Binding-site contacts:
Ligand atom O7 contacts residue ASN64 of chain 4.B at 3.7 Å.
Ligand atom O3 contacts residue TRP359 of chain 4.B at 4.2 Å.
Ligand atom C8 contacts residue TRP359 of chain 4.B at 3.6 Å (hydrophobic).
Ligand atom O5 contacts residue ASN64 of chain 4.B at 2.4 Å (h-bond).
Ligand atom C2 contacts residue TRP359 of chain 4.B at 4.1 Å (hydrophobic).
Ligand atom O7 contacts residue TRP359 of chain 4.B at 4.0 Å.
Ligand atom C7 contacts residue TRP359 of chain 4.B at 4.1 Å (hydrophobic).
Ligand atom C1 contacts residue TRP359 of chain 4.B at 3.9 Å (hydrophobic).
Ligand atom C2 contacts residue ASN64 of chain 4.B at 2.4 Å.
Ligand atom C7 contacts residue ASN64 of chain 4.B at 3.4 Å.
Ligand atom C3 contacts residue ASN64 of chain 4.B at 3.7 Å.
Ligand atom N2 contacts residue ASN64 of chain 4.B at 2.8 Å (h-bond).
Ligand atom C3 contacts residue TRP359 of chain 4.B at 3.7 Å (hydrophobic).
Ligand atom C4 contacts residue TRP359 of chain 4.B at 4.4 Å (hydrophobic).
Ligand atom C4 contacts residue ASN64 of chain 4.B at 4.2 Å.
Ligand atom C5 contacts residue ASN64 of chain 4.B at 3.7 Å.
Ligand atom N2 contacts residue TRP359 of chain 4.B at 3.4 Å (h-bond).
Ligand atom O4 contacts residue TRP359 of chain 4.B at 4.2 Å.
Ligand atom C1 contacts residue ASN64 of chain 4.B at 1.4 Å.
Ligand atom C5 contacts residue TRP359 of chain 4.B at 4.1 Å (hydrophobic).

Sequence of chain 4.B:
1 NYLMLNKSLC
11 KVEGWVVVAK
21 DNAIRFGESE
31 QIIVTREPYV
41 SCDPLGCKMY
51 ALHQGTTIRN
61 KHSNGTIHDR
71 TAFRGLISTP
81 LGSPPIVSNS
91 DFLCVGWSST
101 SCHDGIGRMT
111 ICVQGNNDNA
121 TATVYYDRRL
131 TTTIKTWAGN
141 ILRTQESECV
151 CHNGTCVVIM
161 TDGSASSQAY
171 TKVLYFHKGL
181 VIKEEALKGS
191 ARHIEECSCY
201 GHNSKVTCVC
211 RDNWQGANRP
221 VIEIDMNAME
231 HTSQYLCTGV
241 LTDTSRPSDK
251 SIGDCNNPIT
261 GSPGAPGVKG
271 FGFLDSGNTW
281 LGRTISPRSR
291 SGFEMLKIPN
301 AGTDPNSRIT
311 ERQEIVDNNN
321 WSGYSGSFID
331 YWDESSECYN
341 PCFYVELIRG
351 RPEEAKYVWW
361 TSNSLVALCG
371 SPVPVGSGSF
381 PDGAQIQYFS

A protein and the small-molecule ligand that binds it are described below.
Small molecule (SMILES): CC(=O)N[C@H]1[C@H](O[C@H]2[C@H](O)[C@@H](NC(C)=O)CO[C@@H]2CO)O[C@H](CO)[C@@H](O[C@@H]2O[C@H](CO)[C@@H](O)[C@H](O)[C@@H]2O)[C@@H]1O